This small molecule binds to this protein.
Small molecule (SMILES): CC(=O)N[C@@H]1[C@@H](O)[C@H](O)[C@@H](CO)O[C@H]1O

Binding-site contacts:
Ligand atom C1 contacts residue MET104 of chain 1.B at 4.4 Å (hydrophobic).
Ligand atom C8 contacts residue ASN72 of chain 1.B at 3.9 Å.
Ligand atom C1 contacts residue THR74 of chain 1.B at 3.6 Å.
Ligand atom N2 contacts residue THR74 of chain 1.B at 4.2 Å.
Ligand atom C2 contacts residue ASN72 of chain 1.B at 2.5 Å.
Ligand atom O5 contacts residue MET104 of chain 1.B at 3.5 Å.
Ligand atom C6 contacts residue LEU89 of chain 1.B at 4.1 Å (hydrophobic).
Ligand atom O6 contacts residue MET104 of chain 1.B at 3.6 Å.
Ligand atom O5 contacts residue ASN72 of chain 1.B at 2.4 Å (h-bond).
Ligand atom C2 contacts residue THR74 of chain 1.B at 4.3 Å.
Ligand atom O5 contacts residue LEU89 of chain 1.B at 4.3 Å.
Ligand atom O7 contacts residue ASN72 of chain 1.B at 3.1 Å (h-bond).
Ligand atom C3 contacts residue ASN72 of chain 1.B at 3.9 Å.
Ligand atom C6 contacts residue MET104 of chain 1.B at 4.3 Å (hydrophobic).
Ligand atom C3 contacts residue THR74 of chain 1.B at 4.4 Å.
Ligand atom C1 contacts residue ASN72 of chain 1.B at 1.4 Å.
Ligand atom O5 contacts residue THR74 of chain 1.B at 4.3 Å.
Ligand atom C5 contacts residue THR74 of chain 1.B at 4.2 Å.
Ligand atom C5 contacts residue ASN72 of chain 1.B at 3.7 Å.
Ligand atom C7 contacts residue ASN72 of chain 1.B at 3.2 Å.
Ligand atom C4 contacts residue ASN72 of chain 1.B at 4.3 Å.
Ligand atom C6 contacts residue GLY135 of chain 1.B at 4.1 Å.
Ligand atom N2 contacts residue ASN72 of chain 1.B at 2.9 Å (h-bond).
Ligand atom O6 contacts residue GLY135 of chain 1.B at 4.4 Å.

Sequence of chain 1.B:
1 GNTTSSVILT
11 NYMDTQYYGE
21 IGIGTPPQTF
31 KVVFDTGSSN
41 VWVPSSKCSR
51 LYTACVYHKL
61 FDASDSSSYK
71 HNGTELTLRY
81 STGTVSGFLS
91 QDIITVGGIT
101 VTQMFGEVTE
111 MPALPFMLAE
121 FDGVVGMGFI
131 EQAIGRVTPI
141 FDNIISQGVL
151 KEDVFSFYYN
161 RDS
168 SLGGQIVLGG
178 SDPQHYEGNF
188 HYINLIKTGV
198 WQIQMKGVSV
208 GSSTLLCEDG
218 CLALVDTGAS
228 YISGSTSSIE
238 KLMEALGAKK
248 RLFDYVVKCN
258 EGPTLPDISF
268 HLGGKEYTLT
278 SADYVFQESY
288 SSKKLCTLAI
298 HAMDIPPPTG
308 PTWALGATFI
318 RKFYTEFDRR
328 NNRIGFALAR